Sequence of chain 7.C:
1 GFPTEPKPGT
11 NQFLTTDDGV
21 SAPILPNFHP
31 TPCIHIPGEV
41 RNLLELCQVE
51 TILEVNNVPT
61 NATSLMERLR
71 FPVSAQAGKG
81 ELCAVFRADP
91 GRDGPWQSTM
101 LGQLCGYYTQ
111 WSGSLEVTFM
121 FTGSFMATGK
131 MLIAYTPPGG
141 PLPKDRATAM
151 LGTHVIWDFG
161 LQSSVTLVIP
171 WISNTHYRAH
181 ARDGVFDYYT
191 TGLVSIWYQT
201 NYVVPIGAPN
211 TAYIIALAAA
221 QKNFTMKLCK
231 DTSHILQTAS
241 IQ

Binding-site contacts:
Ligand atom C5C contacts residue ILE111 of chain 7.A at 3.7 Å (hydrophobic).
Ligand atom O1 contacts residue PHE155 of chain 7.A at 3.5 Å.
Ligand atom C4B contacts residue ASN228 of chain 7.A at 4.0 Å.
Ligand atom N2 contacts residue PHE155 of chain 7.A at 3.6 Å.
Ligand atom C31 contacts residue PRO177 of chain 7.A at 3.9 Å (hydrophobic).
Ligand atom C4A contacts residue ASP112 of chain 7.A at 3.0 Å.
Ligand atom C4 contacts residue ILE24 of chain 7.C at 4.0 Å (hydrophobic).
Ligand atom C6B contacts residue ILE113 of chain 7.A at 4.0 Å (hydrophobic).
Ligand atom N2 contacts residue PHE233 of chain 7.A at 3.8 Å.
Ligand atom C4C contacts residue PHE135 of chain 7.A at 3.7 Å (hydrophobic).
Ligand atom C3B contacts residue ASN228 of chain 7.A at 4.0 Å.
Ligand atom C5A contacts residue ASN228 of chain 7.A at 4.0 Å.
Ligand atom C4B contacts residue TRP203 of chain 7.A at 3.6 Å (hydrophobic).
Ligand atom C5 contacts residue PHE233 of chain 7.A at 3.9 Å (hydrophobic).
Ligand atom O1A contacts residue TRP203 of chain 7.A at 3.3 Å.
Ligand atom C5C contacts residue PHE135 of chain 7.A at 3.5 Å (hydrophobic).
Ligand atom O1B contacts residue MET230 of chain 7.A at 4.0 Å.
Ligand atom C3C contacts residue PHE135 of chain 7.A at 3.8 Å (hydrophobic).
Ligand atom C5B contacts residue ILE113 of chain 7.A at 3.5 Å (hydrophobic).
Ligand atom C6C contacts residue TYR201 of chain 7.A at 4.0 Å (hydrophobic).
Ligand atom N3A contacts residue ILE113 of chain 7.A at 3.7 Å.
Ligand atom C3 contacts residue PHE155 of chain 7.A at 4.0 Å (hydrophobic).
Ligand atom C2B contacts residue TRP203 of chain 7.A at 4.1 Å (hydrophobic).
Ligand atom N3A contacts residue ASP112 of chain 7.A at 2.8 Å (salt-bridge).
Ligand atom C5 contacts residue PHE155 of chain 7.A at 3.9 Å (hydrophobic).
Ligand atom C4C contacts residue VAL192 of chain 7.A at 3.5 Å (hydrophobic).
Ligand atom C5B contacts residue ASP112 of chain 7.A at 3.9 Å.
Ligand atom C2C contacts residue VAL192 of chain 7.A at 3.7 Å (hydrophobic).
Ligand atom C2B contacts residue TYR201 of chain 7.A at 3.4 Å (hydrophobic).
Ligand atom C4 contacts residue VAL190 of chain 7.A at 3.8 Å (hydrophobic).
Ligand atom O1A contacts residue ASN228 of chain 7.A at 3.7 Å.
Ligand atom C5B contacts residue ILE111 of chain 7.A at 4.0 Å (hydrophobic).
Ligand atom C2A contacts residue TRP203 of chain 7.A at 3.6 Å (hydrophobic).
Ligand atom C3B contacts residue TRP203 of chain 7.A at 3.2 Å (hydrophobic).
Ligand atom C7C contacts residue MET230 of chain 7.A at 4.1 Å (hydrophobic).
Ligand atom C4A contacts residue THR114 of chain 7.A at 3.6 Å.
Ligand atom O1B contacts residue TYR201 of chain 7.A at 3.4 Å.
Ligand atom C31 contacts residue VAL179 of chain 7.A at 3.5 Å (hydrophobic).
Ligand atom C31 contacts residue ILE24 of chain 7.C at 3.6 Å (hydrophobic).
Ligand atom O1 contacts residue PHE233 of chain 7.A at 3.1 Å.

Sequence of chain 8.C:
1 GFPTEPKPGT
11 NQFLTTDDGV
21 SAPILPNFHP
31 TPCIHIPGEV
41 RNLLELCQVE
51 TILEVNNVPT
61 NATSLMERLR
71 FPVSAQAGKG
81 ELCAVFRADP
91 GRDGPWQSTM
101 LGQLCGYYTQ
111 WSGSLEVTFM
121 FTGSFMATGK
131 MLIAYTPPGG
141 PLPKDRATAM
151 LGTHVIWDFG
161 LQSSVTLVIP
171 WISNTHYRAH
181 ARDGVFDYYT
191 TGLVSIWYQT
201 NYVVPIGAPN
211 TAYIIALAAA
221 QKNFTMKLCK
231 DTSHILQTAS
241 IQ

Sequence of chain 7.A:
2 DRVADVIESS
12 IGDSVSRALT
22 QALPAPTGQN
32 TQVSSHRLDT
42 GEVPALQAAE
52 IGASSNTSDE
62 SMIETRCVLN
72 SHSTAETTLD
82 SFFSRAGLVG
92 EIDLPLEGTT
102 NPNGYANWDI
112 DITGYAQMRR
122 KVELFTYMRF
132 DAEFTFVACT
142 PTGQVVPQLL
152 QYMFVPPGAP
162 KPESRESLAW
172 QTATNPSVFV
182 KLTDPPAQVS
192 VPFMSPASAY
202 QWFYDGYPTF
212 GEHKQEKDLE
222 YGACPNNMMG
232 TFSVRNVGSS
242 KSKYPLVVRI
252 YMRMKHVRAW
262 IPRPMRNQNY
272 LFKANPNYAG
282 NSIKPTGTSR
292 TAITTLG

The protein below binds the small molecule below.
Small molecule (SMILES): Cc1cc(CCCCCCCOc2ccc(C3=NCCO3)cc2)on1